Binding-site contacts:
Ligand atom C8 contacts residue PHE168 of chain 18.B at 4.4 Å (hydrophobic).
Ligand atom C4 contacts residue ASN156 of chain 18.B at 4.2 Å.
Ligand atom C3 contacts residue ASN156 of chain 18.B at 3.8 Å.
Ligand atom N2 contacts residue ASN156 of chain 18.B at 2.9 Å (h-bond).
Ligand atom C7 contacts residue ASN156 of chain 18.B at 3.5 Å.
Ligand atom O5 contacts residue ASN156 of chain 18.B at 2.3 Å (h-bond).
Ligand atom O7 contacts residue ASN156 of chain 18.B at 3.7 Å.
Ligand atom C1 contacts residue ASN156 of chain 18.B at 1.4 Å.
Ligand atom C5 contacts residue ASN156 of chain 18.B at 3.6 Å.
Ligand atom C2 contacts residue ASN156 of chain 18.B at 2.4 Å.

This small molecule binds to this protein.
Small molecule (SMILES): CC(=O)N[C@@H]1[C@@H](O)[C@H](O)[C@@H](CO)O[C@H]1O

Sequence of chain 18.B:
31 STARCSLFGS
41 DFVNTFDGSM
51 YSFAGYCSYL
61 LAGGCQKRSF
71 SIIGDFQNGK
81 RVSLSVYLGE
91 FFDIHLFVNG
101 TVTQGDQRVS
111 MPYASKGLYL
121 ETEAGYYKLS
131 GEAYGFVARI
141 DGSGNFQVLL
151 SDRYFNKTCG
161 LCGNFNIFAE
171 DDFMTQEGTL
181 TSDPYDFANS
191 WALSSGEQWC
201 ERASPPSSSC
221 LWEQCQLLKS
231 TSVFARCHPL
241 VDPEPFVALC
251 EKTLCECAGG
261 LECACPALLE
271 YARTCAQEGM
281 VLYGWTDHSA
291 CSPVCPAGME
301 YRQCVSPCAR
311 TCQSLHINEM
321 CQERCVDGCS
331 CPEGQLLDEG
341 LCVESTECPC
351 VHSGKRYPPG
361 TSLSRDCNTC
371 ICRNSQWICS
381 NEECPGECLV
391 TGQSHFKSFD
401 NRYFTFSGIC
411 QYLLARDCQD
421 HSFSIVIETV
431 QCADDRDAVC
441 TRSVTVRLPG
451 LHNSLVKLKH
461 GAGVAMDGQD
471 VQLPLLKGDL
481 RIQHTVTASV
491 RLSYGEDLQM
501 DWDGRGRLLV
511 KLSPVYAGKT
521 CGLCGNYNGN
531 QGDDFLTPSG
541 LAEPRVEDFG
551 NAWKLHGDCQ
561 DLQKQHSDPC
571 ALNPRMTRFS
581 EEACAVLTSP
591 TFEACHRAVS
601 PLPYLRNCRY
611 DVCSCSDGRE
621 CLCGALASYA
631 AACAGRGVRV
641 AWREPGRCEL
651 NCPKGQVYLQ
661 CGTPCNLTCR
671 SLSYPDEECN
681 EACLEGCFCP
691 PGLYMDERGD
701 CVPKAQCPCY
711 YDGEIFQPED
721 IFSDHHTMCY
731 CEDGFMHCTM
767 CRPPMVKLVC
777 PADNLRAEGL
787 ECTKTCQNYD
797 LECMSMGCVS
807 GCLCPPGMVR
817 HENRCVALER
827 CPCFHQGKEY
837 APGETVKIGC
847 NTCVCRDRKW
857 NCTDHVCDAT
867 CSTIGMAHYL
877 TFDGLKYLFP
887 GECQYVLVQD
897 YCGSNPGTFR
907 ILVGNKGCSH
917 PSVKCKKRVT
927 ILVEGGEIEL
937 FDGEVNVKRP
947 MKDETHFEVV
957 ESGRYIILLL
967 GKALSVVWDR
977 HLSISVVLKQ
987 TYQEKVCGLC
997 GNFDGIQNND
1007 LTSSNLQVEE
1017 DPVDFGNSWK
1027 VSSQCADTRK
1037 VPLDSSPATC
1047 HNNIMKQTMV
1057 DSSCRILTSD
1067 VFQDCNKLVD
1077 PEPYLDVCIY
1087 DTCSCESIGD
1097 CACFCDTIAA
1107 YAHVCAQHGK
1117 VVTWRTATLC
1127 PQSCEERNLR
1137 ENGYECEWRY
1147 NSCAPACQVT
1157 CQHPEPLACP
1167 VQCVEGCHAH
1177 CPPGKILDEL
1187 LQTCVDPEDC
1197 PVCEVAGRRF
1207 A